Binding-site contacts:
Ligand atom CAA contacts residue THR179 of chain 1.C at 3.6 Å.
Ligand atom OAW contacts residue LEU253 of chain 1.D at 3.6 Å.
Ligand atom CAV contacts residue ALA352 of chain 1.D at 3.7 Å (hydrophobic).
Ligand atom CAD contacts residue ASN256 of chain 1.D at 3.5 Å.
Ligand atom CAA contacts residue LYS350 of chain 1.D at 3.4 Å.
Ligand atom OAW contacts residue LEU240 of chain 1.D at 3.4 Å.
Ligand atom CAX contacts residue LEU253 of chain 1.D at 3.7 Å (hydrophobic).
Ligand atom OAG contacts residue LYS350 of chain 1.D at 3.1 Å.
Ligand atom CAB contacts residue ASN256 of chain 1.D at 3.7 Å.
Ligand atom CAC contacts residue MET257 of chain 1.D at 3.7 Å (hydrophobic).
Ligand atom OAG contacts residue ALA180 of chain 1.C at 3.5 Å.
Ligand atom CAE contacts residue ASN256 of chain 1.D at 3.4 Å.
Ligand atom CAA contacts residue ASN256 of chain 1.D at 3.6 Å.
Ligand atom OAN contacts residue ALA248 of chain 1.D at 3.1 Å.
Ligand atom CAM contacts residue ASN256 of chain 1.D at 3.6 Å.
Ligand atom CAV contacts residue CYS239 of chain 1.D at 3.7 Å (hydrophobic).
Ligand atom CAP contacts residue LEU253 of chain 1.D at 3.5 Å (hydrophobic).
Ligand atom CAF contacts residue LYS350 of chain 1.D at 3.1 Å.
Ligand atom OAG contacts residue VAL181 of chain 1.C at 3.4 Å (h-bond).
Ligand atom CAF contacts residue THR179 of chain 1.C at 3.6 Å.
Ligand atom CAX contacts residue VAL236 of chain 1.D at 2.9 Å (hydrophobic).
Ligand atom CAO contacts residue ALA248 of chain 1.D at 3.5 Å (hydrophobic).
Ligand atom OAN contacts residue LYS252 of chain 1.D at 3.4 Å.
Ligand atom CAD contacts residue MET257 of chain 1.D at 3.6 Å (hydrophobic).
Ligand atom OAU contacts residue ILE316 of chain 1.D at 3.5 Å.
Ligand atom OAY contacts residue VAL236 of chain 1.D at 3.1 Å (h-bond).
Ligand atom CAF contacts residue ASN256 of chain 1.D at 3.4 Å.
Ligand atom CAT contacts residue LEU246 of chain 1.D at 3.6 Å (hydrophobic).
Ligand atom CAC contacts residue ASN256 of chain 1.D at 3.6 Å.
Ligand atom OAG contacts residue THR179 of chain 1.C at 2.7 Å (h-bond).
Ligand atom OAN contacts residue ASP249 of chain 1.D at 3.4 Å (salt-bridge).
Ligand atom CAE contacts residue LYS350 of chain 1.D at 3.5 Å.
Ligand atom CAP contacts residue ALA248 of chain 1.D at 3.5 Å (hydrophobic).
Ligand atom CAQ contacts residue LEU253 of chain 1.D at 3.7 Å (hydrophobic).
Ligand atom CAP contacts residue ASP249 of chain 1.D at 3.5 Å.
Ligand atom OAU contacts residue CYS239 of chain 1.D at 3.3 Å (h-bond).
Ligand atom OAG contacts residue ASN256 of chain 1.D at 3.7 Å.
Ligand atom CAI contacts residue ASN348 of chain 1.D at 3.1 Å.
Ligand atom CAL contacts residue ALA248 of chain 1.D at 3.7 Å (hydrophobic).
Ligand atom OAH contacts residue VAL181 of chain 1.C at 3.5 Å.

Sequence of chain 1.C:
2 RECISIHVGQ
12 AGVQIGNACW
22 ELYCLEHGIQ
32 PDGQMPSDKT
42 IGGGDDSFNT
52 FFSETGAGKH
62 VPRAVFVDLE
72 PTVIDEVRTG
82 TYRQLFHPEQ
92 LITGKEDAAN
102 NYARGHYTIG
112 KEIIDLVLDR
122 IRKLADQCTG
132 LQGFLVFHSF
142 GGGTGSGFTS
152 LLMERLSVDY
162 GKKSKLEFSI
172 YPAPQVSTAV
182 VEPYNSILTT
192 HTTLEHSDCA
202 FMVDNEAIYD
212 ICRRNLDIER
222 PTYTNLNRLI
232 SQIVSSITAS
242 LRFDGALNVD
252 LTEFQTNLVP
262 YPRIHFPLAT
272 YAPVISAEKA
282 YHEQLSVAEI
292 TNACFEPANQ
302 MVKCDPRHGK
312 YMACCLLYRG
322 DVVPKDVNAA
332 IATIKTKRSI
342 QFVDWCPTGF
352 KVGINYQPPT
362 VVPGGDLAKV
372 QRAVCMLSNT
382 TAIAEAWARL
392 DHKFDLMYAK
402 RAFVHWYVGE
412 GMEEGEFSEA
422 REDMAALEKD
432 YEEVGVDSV

Sequence of chain 1.D:
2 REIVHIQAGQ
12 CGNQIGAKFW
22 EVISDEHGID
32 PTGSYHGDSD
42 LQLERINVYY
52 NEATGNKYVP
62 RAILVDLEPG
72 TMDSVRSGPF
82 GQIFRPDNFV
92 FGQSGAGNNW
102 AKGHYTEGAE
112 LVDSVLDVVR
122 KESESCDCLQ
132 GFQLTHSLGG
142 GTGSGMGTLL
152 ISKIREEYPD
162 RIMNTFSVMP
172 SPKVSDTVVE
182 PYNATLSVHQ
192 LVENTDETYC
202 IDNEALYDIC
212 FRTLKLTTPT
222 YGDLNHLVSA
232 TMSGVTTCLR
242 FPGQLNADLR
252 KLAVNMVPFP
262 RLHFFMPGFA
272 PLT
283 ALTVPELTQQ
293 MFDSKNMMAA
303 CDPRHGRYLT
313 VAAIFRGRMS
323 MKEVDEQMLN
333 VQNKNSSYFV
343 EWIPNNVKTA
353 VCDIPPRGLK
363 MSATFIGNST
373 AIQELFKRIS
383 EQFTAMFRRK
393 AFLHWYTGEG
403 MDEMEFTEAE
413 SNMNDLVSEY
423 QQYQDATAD

This small molecule binds to this protein.
Small molecule (SMILES): COc1ccc(/C=C(\C)C(=O)c2cc(OC)c3c(c2)OCO3)cc1O